A protein and the small-molecule ligand that binds it are described below.
Small molecule (SMILES): CC(=O)N[C@H]1[C@H](O[C@H]2[C@H](O)[C@@H](NC(C)=O)CO[C@@H]2CO)O[C@H](CO)[C@@H](O)[C@@H]1O

Binding-site contacts:
Ligand atom O7 contacts residue ASN239 of chain 1.D at 3.1 Å (h-bond).
Ligand atom C7 contacts residue LYS237 of chain 1.D at 3.9 Å.
Ligand atom C4 contacts residue ASN239 of chain 1.D at 4.2 Å.
Ligand atom O5 contacts residue THR241 of chain 1.D at 4.2 Å.
Ligand atom C3 contacts residue ASN239 of chain 1.D at 3.8 Å.
Ligand atom C8 contacts residue ASN239 of chain 1.D at 4.4 Å.
Ligand atom O5 contacts residue ASN239 of chain 1.D at 2.4 Å (h-bond).
Ligand atom O7 contacts residue PHE238 of chain 1.D at 4.2 Å.
Ligand atom C4 contacts residue THR241 of chain 1.D at 4.4 Å.
Ligand atom C8 contacts residue NAG1 of chain 1.Z at 3.7 Å.
Ligand atom C2 contacts residue ASN239 of chain 1.D at 2.5 Å.
Ligand atom O7 contacts residue THR241 of chain 1.D at 3.5 Å (h-bond).
Ligand atom C8 contacts residue LYS237 of chain 1.D at 3.1 Å.
Ligand atom C8 contacts residue ILE282 of chain 1.D at 4.2 Å (hydrophobic).
Ligand atom N2 contacts residue ASN239 of chain 1.D at 2.8 Å (h-bond).
Ligand atom C5 contacts residue ASN239 of chain 1.D at 3.6 Å.
Ligand atom O7 contacts residue LYS237 of chain 1.D at 4.4 Å.
Ligand atom C1 contacts residue ASN239 of chain 1.D at 1.5 Å.
Ligand atom C8 contacts residue PHE238 of chain 1.D at 4.2 Å (hydrophobic).
Ligand atom C6 contacts residue THR241 of chain 1.D at 4.4 Å.
Ligand atom C7 contacts residue ASN239 of chain 1.D at 3.5 Å.

Sequence of chain 1.D:
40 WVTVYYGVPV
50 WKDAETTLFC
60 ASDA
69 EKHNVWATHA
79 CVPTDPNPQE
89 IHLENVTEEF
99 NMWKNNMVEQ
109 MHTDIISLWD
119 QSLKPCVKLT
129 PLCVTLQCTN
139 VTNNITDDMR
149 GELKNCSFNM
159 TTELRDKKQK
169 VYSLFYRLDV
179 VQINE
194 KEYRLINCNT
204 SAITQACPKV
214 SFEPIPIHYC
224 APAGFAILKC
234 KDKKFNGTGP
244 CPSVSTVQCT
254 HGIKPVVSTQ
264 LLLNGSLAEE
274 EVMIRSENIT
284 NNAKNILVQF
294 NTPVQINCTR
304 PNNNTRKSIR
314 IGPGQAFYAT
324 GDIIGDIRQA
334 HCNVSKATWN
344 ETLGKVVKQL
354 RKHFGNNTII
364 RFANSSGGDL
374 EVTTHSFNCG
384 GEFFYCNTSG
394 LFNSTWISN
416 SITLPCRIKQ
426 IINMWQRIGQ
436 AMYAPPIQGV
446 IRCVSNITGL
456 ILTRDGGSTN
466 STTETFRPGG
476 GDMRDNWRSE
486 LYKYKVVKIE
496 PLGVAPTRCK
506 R